This small molecule binds to this protein.
Small molecule (SMILES): Cc1cc(Br)c(NC2=NCCN2)c2ccccc12

Sequence of chain 1.A:
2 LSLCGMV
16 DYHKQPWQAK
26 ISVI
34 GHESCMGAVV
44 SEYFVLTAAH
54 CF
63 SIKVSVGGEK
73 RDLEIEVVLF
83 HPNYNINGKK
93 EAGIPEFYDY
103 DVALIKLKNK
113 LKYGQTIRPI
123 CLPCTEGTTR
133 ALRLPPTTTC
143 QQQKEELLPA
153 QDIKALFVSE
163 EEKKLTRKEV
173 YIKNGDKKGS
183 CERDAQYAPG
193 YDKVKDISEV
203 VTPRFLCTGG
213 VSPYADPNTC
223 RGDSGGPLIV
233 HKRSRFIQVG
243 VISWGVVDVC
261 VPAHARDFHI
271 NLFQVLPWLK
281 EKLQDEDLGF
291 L

Binding-site contacts:
Ligand atom BR1 contacts residue VAL248 of chain 1.A at 3.5 Å.
Ligand atom C9 contacts residue THR221 of chain 1.A at 3.7 Å.
Ligand atom C7 contacts residue GLY247 of chain 1.A at 3.7 Å.
Ligand atom C6 contacts residue GLY247 of chain 1.A at 3.5 Å.
Ligand atom C15 contacts residue TRP246 of chain 1.A at 3.6 Å (hydrophobic).
Ligand atom C17 contacts residue TYR100 of chain 1.A at 3.5 Å (hydrophobic).
Ligand atom C15 contacts residue SER245 of chain 1.A at 3.3 Å.
Ligand atom C28 contacts residue PRO191 of chain 1.A at 3.4 Å (hydrophobic).
Ligand atom C13 contacts residue SER226 of chain 1.A at 3.8 Å.
Ligand atom C3 contacts residue GLY247 of chain 1.A at 3.5 Å.
Ligand atom BR1 contacts residue ASP250 of chain 1.A at 3.6 Å.
Ligand atom C23 contacts residue GLY247 of chain 1.A at 3.7 Å.
Ligand atom BR1 contacts residue PRO191 of chain 1.A at 3.5 Å.
Ligand atom C3 contacts residue ARG223 of chain 1.A at 3.7 Å.
Ligand atom C19 contacts residue TYR100 of chain 1.A at 3.5 Å (hydrophobic).
Ligand atom C13 contacts residue GLY247 of chain 1.A at 3.6 Å.
Ligand atom N31 contacts residue SO41 of chain 1.D at 2.9 Å (h-bond).
Ligand atom C28 contacts residue TYR193 of chain 1.A at 3.7 Å (hydrophobic).
Ligand atom N31 contacts residue GLU98 of chain 1.A at 3.5 Å (salt-bridge).
Ligand atom C23 contacts residue SO41 of chain 1.D at 3.6 Å.
Ligand atom N21 contacts residue SO41 of chain 1.D at 2.8 Å (h-bond).
Ligand atom N24 contacts residue TRP246 of chain 1.A at 3.8 Å.
Ligand atom C25 contacts residue TRP246 of chain 1.A at 3.3 Å (hydrophobic).
Ligand atom N31 contacts residue PRO191 of chain 1.A at 3.7 Å.
Ligand atom BR1 contacts residue VAL249 of chain 1.A at 3.8 Å.
Ligand atom C7 contacts residue VAL249 of chain 1.A at 3.8 Å (hydrophobic).
Ligand atom C2 contacts residue ARG223 of chain 1.A at 3.8 Å.
Ligand atom C17 contacts residue SER245 of chain 1.A at 3.7 Å.
Ligand atom C2 contacts residue GLY247 of chain 1.A at 3.3 Å.
Ligand atom C19 contacts residue ARG223 of chain 1.A at 3.8 Å.
Ligand atom N24 contacts residue GLY247 of chain 1.A at 2.8 Å (h-bond).
Ligand atom C4 contacts residue GLY247 of chain 1.A at 3.8 Å.
Ligand atom C4 contacts residue ARG223 of chain 1.A at 3.6 Å.
Ligand atom C5 contacts residue GLY247 of chain 1.A at 3.4 Å.
Ligand atom C17 contacts residue TRP246 of chain 1.A at 3.8 Å (hydrophobic).
Ligand atom C15 contacts residue SER226 of chain 1.A at 3.4 Å.
Ligand atom C25 contacts residue TYR193 of chain 1.A at 3.8 Å (hydrophobic).
Ligand atom C13 contacts residue TRP246 of chain 1.A at 3.8 Å (hydrophobic).
Ligand atom C3 contacts residue SO41 of chain 1.D at 3.7 Å.
Ligand atom C25 contacts residue GLY247 of chain 1.A at 3.7 Å.